Binding-site contacts:
Ligand atom N2 contacts residue ASN416 of chain 1.C at 2.8 Å (h-bond).
Ligand atom O6 contacts residue ASN416 of chain 1.C at 3.7 Å.
Ligand atom C6 contacts residue ASN416 of chain 1.C at 4.4 Å.
Ligand atom C3 contacts residue ASN416 of chain 1.C at 3.8 Å.
Ligand atom C1 contacts residue ASN416 of chain 1.C at 1.4 Å.
Ligand atom C5 contacts residue ASN416 of chain 1.C at 3.6 Å.
Ligand atom C7 contacts residue ASN416 of chain 1.C at 3.1 Å.
Ligand atom C4 contacts residue ASN416 of chain 1.C at 4.2 Å.
Ligand atom C8 contacts residue ASN416 of chain 1.C at 4.3 Å.
Ligand atom O5 contacts residue ASN416 of chain 1.C at 2.4 Å (h-bond).
Ligand atom O7 contacts residue ASN416 of chain 1.C at 3.1 Å (h-bond).
Ligand atom C2 contacts residue ASN416 of chain 1.C at 2.4 Å.

Sequence of chain 1.C:
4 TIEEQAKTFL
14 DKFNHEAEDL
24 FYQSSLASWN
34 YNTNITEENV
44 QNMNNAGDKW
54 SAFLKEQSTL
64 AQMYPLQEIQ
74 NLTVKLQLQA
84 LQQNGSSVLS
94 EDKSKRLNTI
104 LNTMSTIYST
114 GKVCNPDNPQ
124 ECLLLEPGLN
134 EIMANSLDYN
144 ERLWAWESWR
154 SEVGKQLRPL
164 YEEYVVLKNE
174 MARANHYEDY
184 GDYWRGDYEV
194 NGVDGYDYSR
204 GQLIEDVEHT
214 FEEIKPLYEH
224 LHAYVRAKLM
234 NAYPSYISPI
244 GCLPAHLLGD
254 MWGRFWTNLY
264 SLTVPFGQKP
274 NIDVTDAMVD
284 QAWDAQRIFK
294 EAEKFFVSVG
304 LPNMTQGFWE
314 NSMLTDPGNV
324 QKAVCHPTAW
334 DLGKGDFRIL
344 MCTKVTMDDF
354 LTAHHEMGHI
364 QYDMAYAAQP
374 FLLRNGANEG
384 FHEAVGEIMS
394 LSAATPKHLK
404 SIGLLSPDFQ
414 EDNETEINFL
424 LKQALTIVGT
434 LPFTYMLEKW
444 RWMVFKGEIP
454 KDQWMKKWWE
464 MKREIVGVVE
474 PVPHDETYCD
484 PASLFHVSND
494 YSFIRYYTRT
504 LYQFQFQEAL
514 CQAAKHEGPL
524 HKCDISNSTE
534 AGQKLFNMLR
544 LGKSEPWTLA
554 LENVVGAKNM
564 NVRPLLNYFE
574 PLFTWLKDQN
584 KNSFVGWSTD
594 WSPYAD

The protein below binds the small molecule below.
Small molecule (SMILES): CC(=O)N[C@H]1[C@H](O[C@H]2[C@H](O)[C@@H](NC(C)=O)CO[C@@H]2CO)O[C@H](CO)[C@@H](O)[C@@H]1O